Sequence of chain 1.A:
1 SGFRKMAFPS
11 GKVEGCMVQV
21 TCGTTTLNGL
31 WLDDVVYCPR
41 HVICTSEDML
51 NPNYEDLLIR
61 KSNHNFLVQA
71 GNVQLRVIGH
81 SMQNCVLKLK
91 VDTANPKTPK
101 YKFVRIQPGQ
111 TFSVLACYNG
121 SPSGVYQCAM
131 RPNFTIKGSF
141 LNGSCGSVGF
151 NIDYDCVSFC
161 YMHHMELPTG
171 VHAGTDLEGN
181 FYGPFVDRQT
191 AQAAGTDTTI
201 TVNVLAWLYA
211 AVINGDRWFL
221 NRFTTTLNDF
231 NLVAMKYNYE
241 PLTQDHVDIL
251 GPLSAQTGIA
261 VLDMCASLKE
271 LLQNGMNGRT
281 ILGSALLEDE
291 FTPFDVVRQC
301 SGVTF

Binding-site contacts:
Ligand atom CL contacts residue HIS164 of chain 1.A at 3.6 Å.
Ligand atom N3 contacts residue GLU166 of chain 1.A at 4.0 Å.
Ligand atom C10 contacts residue GLU166 of chain 1.A at 3.4 Å.
Ligand atom C7 contacts residue GLU166 of chain 1.A at 3.8 Å.
Ligand atom C8 contacts residue GLU166 of chain 1.A at 3.6 Å.
Ligand atom O1 contacts residue MET165 of chain 1.A at 3.5 Å.
Ligand atom C9 contacts residue LEU141 of chain 1.A at 3.8 Å (hydrophobic).
Ligand atom O2 contacts residue GLN189 of chain 1.A at 3.2 Å.
Ligand atom C7 contacts residue HIS163 of chain 1.A at 3.3 Å.
Ligand atom N2 contacts residue CYS145 of chain 1.A at 4.0 Å.
Ligand atom C17 contacts residue MET165 of chain 1.A at 3.4 Å (hydrophobic).
Ligand atom C16 contacts residue HIS164 of chain 1.A at 3.5 Å.
Ligand atom C10 contacts residue PHE140 of chain 1.A at 3.7 Å (hydrophobic).
Ligand atom N3 contacts residue PHE140 of chain 1.A at 3.9 Å.
Ligand atom N3 contacts residue HIS163 of chain 1.A at 2.7 Å (h-bond).
Ligand atom C8 contacts residue SER144 of chain 1.A at 3.9 Å.
Ligand atom C8 contacts residue PHE140 of chain 1.A at 3.7 Å (hydrophobic).
Ligand atom CL contacts residue HIS41 of chain 1.A at 3.4 Å.
Ligand atom C8 contacts residue LEU141 of chain 1.A at 3.7 Å (hydrophobic).
Ligand atom N3 contacts residue SER144 of chain 1.A at 3.6 Å (h-bond).
Ligand atom O1 contacts residue GLU166 of chain 1.A at 3.0 Å (salt-bridge).
Ligand atom CL contacts residue ASP187 of chain 1.A at 3.5 Å.
Ligand atom C18 contacts residue MET165 of chain 1.A at 3.4 Å (hydrophobic).
Ligand atom C17 contacts residue HIS164 of chain 1.A at 3.9 Å.
Ligand atom C2 contacts residue GLN189 of chain 1.A at 3.9 Å.
Ligand atom C21 contacts residue GLN189 of chain 1.A at 3.6 Å.
Ligand atom C11 contacts residue ASN142 of chain 1.A at 3.9 Å.
Ligand atom C16 contacts residue MET165 of chain 1.A at 3.6 Å (hydrophobic).
Ligand atom C contacts residue GLU166 of chain 1.A at 3.7 Å.
Ligand atom CL contacts residue MET165 of chain 1.A at 4.0 Å.
Ligand atom C17 contacts residue MET49 of chain 1.A at 3.6 Å (hydrophobic).
Ligand atom C9 contacts residue GLU166 of chain 1.A at 3.7 Å.
Ligand atom N1 contacts residue GLN189 of chain 1.A at 3.8 Å.
Ligand atom C8 contacts residue HIS163 of chain 1.A at 3.7 Å.
Ligand atom C7 contacts residue CYS145 of chain 1.A at 3.7 Å (hydrophobic).
Ligand atom CL contacts residue MET49 of chain 1.A at 3.7 Å.
Ligand atom C18 contacts residue ARG188 of chain 1.A at 3.8 Å.
Ligand atom N contacts residue GLU166 of chain 1.A at 3.9 Å.
Ligand atom C10 contacts residue ASN142 of chain 1.A at 3.8 Å.
Ligand atom C10 contacts residue LEU141 of chain 1.A at 3.7 Å (hydrophobic).

The protein below binds the small molecule below.
Small molecule (SMILES): CNC(=O)CN1C[C@@H](C(=O)Nc2cncc3ccccc23)c2cc(Cl)ccc2C1=O

Sequence of chain 1.B:
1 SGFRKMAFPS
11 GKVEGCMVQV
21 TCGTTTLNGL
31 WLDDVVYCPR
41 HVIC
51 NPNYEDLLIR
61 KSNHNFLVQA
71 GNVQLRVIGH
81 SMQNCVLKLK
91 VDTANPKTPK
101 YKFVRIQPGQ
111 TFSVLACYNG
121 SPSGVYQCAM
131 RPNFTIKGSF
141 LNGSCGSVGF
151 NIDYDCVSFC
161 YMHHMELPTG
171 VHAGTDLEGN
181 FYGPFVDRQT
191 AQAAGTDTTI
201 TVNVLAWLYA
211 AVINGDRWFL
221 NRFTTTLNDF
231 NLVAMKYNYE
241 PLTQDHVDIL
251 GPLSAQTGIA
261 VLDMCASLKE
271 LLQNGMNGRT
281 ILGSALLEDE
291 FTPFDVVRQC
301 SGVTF